The protein below binds the small molecule below.
Small molecule (SMILES): CC(=O)N[C@@H]1[C@@H](O)[C@H](O)[C@@H](CO)O[C@H]1O

Binding-site contacts:
Ligand atom C4 contacts residue ASN118 of chain 41.A at 4.2 Å.
Ligand atom C5 contacts residue THR120 of chain 41.A at 4.2 Å.
Ligand atom C1 contacts residue SER66 of chain 41.A at 4.5 Å.
Ligand atom C3 contacts residue ASN118 of chain 41.A at 3.8 Å.
Ligand atom O5 contacts residue PHE119 of chain 41.A at 3.9 Å.
Ligand atom C1 contacts residue THR89 of chain 41.A at 4.2 Å.
Ligand atom C8 contacts residue ASP67 of chain 41.A at 3.7 Å.
Ligand atom O6 contacts residue THR120 of chain 41.A at 3.6 Å (h-bond).
Ligand atom C8 contacts residue SER66 of chain 41.A at 3.6 Å.
Ligand atom C5 contacts residue ASN118 of chain 41.A at 3.6 Å.
Ligand atom O5 contacts residue THR89 of chain 41.A at 4.5 Å.
Ligand atom C7 contacts residue ASN118 of chain 41.A at 3.8 Å.
Ligand atom C1 contacts residue ASN118 of chain 41.A at 1.4 Å.
Ligand atom O6 contacts residue THR89 of chain 41.A at 3.9 Å.
Ligand atom N2 contacts residue TYR90 of chain 41.A at 4.4 Å.
Ligand atom N2 contacts residue ASN118 of chain 41.A at 2.9 Å (h-bond).
Ligand atom C2 contacts residue ASN118 of chain 41.A at 2.5 Å.
Ligand atom C8 contacts residue ASN118 of chain 41.A at 3.7 Å.
Ligand atom C6 contacts residue PHE119 of chain 41.A at 4.0 Å (hydrophobic).
Ligand atom O5 contacts residue ASN118 of chain 41.A at 2.4 Å (h-bond).
Ligand atom O5 contacts residue THR120 of chain 41.A at 3.4 Å (h-bond).
Ligand atom O6 contacts residue ASN118 of chain 41.A at 4.2 Å.
Ligand atom O6 contacts residue PHE119 of chain 41.A at 2.8 Å (h-bond).
Ligand atom C6 contacts residue THR120 of chain 41.A at 3.8 Å.

Sequence of chain 41.A:
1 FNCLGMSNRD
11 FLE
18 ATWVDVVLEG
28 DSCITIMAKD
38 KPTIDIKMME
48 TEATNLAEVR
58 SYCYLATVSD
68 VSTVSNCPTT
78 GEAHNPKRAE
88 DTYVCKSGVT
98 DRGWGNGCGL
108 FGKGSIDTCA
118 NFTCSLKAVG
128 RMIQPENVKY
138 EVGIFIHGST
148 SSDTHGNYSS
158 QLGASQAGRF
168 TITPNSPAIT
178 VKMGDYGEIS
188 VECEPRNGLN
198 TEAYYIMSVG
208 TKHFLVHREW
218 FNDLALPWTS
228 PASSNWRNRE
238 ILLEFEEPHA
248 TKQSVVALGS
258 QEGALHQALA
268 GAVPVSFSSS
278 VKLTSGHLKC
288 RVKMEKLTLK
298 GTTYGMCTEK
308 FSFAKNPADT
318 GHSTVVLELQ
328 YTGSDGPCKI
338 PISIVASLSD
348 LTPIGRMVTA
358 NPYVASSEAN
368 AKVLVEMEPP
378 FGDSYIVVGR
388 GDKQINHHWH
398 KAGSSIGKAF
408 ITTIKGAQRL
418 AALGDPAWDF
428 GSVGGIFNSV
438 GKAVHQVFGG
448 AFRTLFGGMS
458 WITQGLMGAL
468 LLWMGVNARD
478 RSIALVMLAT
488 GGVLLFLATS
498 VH